This protein binds this small molecule.
Small molecule (SMILES): CC(=O)N[C@H](C(=O)N[C@@H](CO)C(=O)N[C@@H](Cc1ccccc1)C(=O)N[C@H]1CCCCN[C@@H](S)SC[C@@H](C(=O)N[C@@H](CC(C)C)C(=O)N[C@@H](CC(C)C)C(=O)N[C@H](C=O)CO)NC(=O)[C@H](CC2=CN=C3CC=CC=C23)NC(=O)[C@H](Cc2ccc(O)cc2)NC(=O)[C@H](CCC(=O)O)NC1=O)[C@@H](C)O

Binding-site contacts:
Ligand atom CD2 contacts residue TYR43 of chain 1.K at 3.8 Å (hydrophobic).
Ligand atom CD2 contacts residue HIS49 of chain 1.K at 3.7 Å.
Ligand atom CD2 contacts residue MET38 of chain 1.K at 3.8 Å (hydrophobic).
Ligand atom N contacts residue VAL69 of chain 1.K at 3.8 Å.
Ligand atom CD1 contacts residue VAL69 of chain 1.K at 4.0 Å (hydrophobic).
Ligand atom CZ2 contacts residue MET30 of chain 1.K at 3.4 Å (hydrophobic).
Ligand atom CB contacts residue GLN48 of chain 1.K at 3.4 Å.
Ligand atom CD1 contacts residue VAL69 of chain 1.K at 4.0 Å (hydrophobic).
Ligand atom CD1 contacts residue GLN48 of chain 1.K at 3.7 Å.
Ligand atom CE2 contacts residue MET38 of chain 1.K at 3.7 Å (hydrophobic).
Ligand atom CD2 contacts residue PRO72 of chain 1.K at 3.8 Å (hydrophobic).
Ligand atom CA contacts residue VAL69 of chain 1.K at 3.9 Å (hydrophobic).
Ligand atom CE2 contacts residue MET30 of chain 1.K at 3.4 Å (hydrophobic).
Ligand atom C contacts residue VAL69 of chain 1.K at 3.6 Å (hydrophobic).
Ligand atom CE1 contacts residue VAL69 of chain 1.K at 3.7 Å (hydrophobic).
Ligand atom C contacts residue GLN48 of chain 1.K at 3.5 Å.
Ligand atom CB contacts residue TYR43 of chain 1.K at 3.9 Å (hydrophobic).
Ligand atom N contacts residue GLN48 of chain 1.K at 2.9 Å (h-bond).
Ligand atom CB contacts residue VAL69 of chain 1.K at 3.8 Å (hydrophobic).
Ligand atom CG contacts residue MET38 of chain 1.K at 3.4 Å (hydrophobic).
Ligand atom CD2 contacts residue VAL69 of chain 1.K at 3.6 Å (hydrophobic).
Ligand atom NE1 contacts residue GLY34 of chain 1.K at 3.5 Å.
Ligand atom CE2 contacts residue GLY34 of chain 1.K at 3.5 Å.
Ligand atom CD2 contacts residue GLY34 of chain 1.K at 3.9 Å.
Ligand atom CA contacts residue GLN48 of chain 1.K at 3.8 Å.
Ligand atom O contacts residue GLN48 of chain 1.K at 3.7 Å.
Ligand atom CE2 contacts residue ILE37 of chain 1.K at 3.6 Å (hydrophobic).
Ligand atom O contacts residue VAL69 of chain 1.K at 3.4 Å.
Ligand atom CB contacts residue GLN48 of chain 1.K at 3.5 Å.
Ligand atom NE1 contacts residue MET30 of chain 1.K at 2.8 Å (h-bond).
Ligand atom CH2 contacts residue LEU75 of chain 1.K at 3.8 Å (hydrophobic).
Ligand atom CA contacts residue GLN48 of chain 1.K at 3.3 Å.
Ligand atom CD1 contacts residue GLY34 of chain 1.K at 3.8 Å.
Ligand atom CE2 contacts residue HIS49 of chain 1.K at 3.6 Å.
Ligand atom CZ contacts residue ILE37 of chain 1.K at 3.5 Å (hydrophobic).
Ligand atom CE2 contacts residue GLY34 of chain 1.K at 3.5 Å.
Ligand atom CZ2 contacts residue LEU33 of chain 1.K at 3.8 Å (hydrophobic).
Ligand atom CZ3 contacts residue ILE37 of chain 1.K at 3.9 Å (hydrophobic).
Ligand atom CZ2 contacts residue GLY34 of chain 1.K at 3.5 Å.
Ligand atom CG contacts residue TYR43 of chain 1.K at 3.9 Å (hydrophobic).

Sequence of chain 1.K:
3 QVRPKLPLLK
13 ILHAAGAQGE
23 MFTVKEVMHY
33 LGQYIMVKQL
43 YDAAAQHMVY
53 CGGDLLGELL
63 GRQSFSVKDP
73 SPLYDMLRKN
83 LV